Sequence of chain 2.K:
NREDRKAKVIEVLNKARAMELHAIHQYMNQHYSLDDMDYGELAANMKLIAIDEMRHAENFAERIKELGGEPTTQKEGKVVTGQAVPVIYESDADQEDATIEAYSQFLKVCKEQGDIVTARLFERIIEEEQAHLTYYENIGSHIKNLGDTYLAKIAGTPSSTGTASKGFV

Binding-site contacts:
Ligand atom O2B contacts residue SER168 of chain 2.L at 3.6 Å (h-bond).
Ligand atom CBB contacts residue SER168 of chain 2.L at 3.3 Å.
Ligand atom CMD contacts residue MET57 of chain 2.L at 3.3 Å (hydrophobic).
Ligand atom CGD contacts residue ARG20 of chain 2.L at 3.2 Å.
Ligand atom C4A contacts residue MET57 of chain 2.K at 3.4 Å (hydrophobic).
Ligand atom CHB contacts residue MET57 of chain 2.L at 3.5 Å (hydrophobic).
Ligand atom FE contacts residue MET57 of chain 2.L at 2.4 Å.
Ligand atom NA contacts residue MET57 of chain 2.K at 3.2 Å (h-bond).
Ligand atom O1A contacts residue ARG20 of chain 2.K at 2.6 Å (salt-bridge).
Ligand atom O1A contacts residue TYR35 of chain 2.L at 2.7 Å (h-bond).
Ligand atom O2C contacts residue SER168 of chain 2.K at 3.2 Å.
Ligand atom C1D contacts residue MET57 of chain 2.L at 3.4 Å (hydrophobic).
Ligand atom O1D contacts residue HIS28 of chain 2.K at 3.4 Å.
Ligand atom CMD contacts residue GLU61 of chain 2.L at 3.5 Å.
Ligand atom O1B contacts residue LYS50 of chain 2.L at 2.8 Å (salt-bridge).
Ligand atom O2D contacts residue ARG20 of chain 2.L at 2.8 Å (salt-bridge).
Ligand atom CGA contacts residue TYR35 of chain 2.L at 3.4 Å (hydrophobic).
Ligand atom CMC contacts residue LYS50 of chain 2.K at 3.6 Å.
Ligand atom C4A contacts residue MET57 of chain 2.L at 3.5 Å (hydrophobic).
Ligand atom ND contacts residue MET57 of chain 2.L at 3.0 Å (h-bond).
Ligand atom NB contacts residue MET57 of chain 2.K at 3.1 Å (h-bond).
Ligand atom O1C contacts residue SER168 of chain 2.L at 2.8 Å.
Ligand atom CGA contacts residue ARG20 of chain 2.K at 3.5 Å.
Ligand atom O2D contacts residue TYR35 of chain 2.K at 2.6 Å (h-bond).
Ligand atom NC contacts residue MET57 of chain 2.L at 3.0 Å (h-bond).
Ligand atom ND contacts residue MET57 of chain 2.K at 3.3 Å (h-bond).
Ligand atom FE contacts residue MET57 of chain 2.K at 2.4 Å.
Ligand atom NA contacts residue MET57 of chain 2.L at 3.0 Å (h-bond).
Ligand atom O1C contacts residue LYS169 of chain 2.L at 3.5 Å (salt-bridge).
Ligand atom CGB contacts residue LYS50 of chain 2.L at 3.3 Å.
Ligand atom O2A contacts residue ARG20 of chain 2.K at 3.2 Å (salt-bridge).
Ligand atom CMB contacts residue GLU61 of chain 2.K at 3.0 Å.
Ligand atom O1D contacts residue ARG20 of chain 2.L at 3.0 Å (salt-bridge).
Ligand atom C4D contacts residue MET57 of chain 2.L at 3.4 Å (hydrophobic).
Ligand atom NC contacts residue MET57 of chain 2.K at 3.2 Å (h-bond).
Ligand atom O2A contacts residue MET31 of chain 2.L at 3.4 Å.
Ligand atom C1B contacts residue MET57 of chain 2.L at 3.4 Å (hydrophobic).
Ligand atom O2B contacts residue GLU61 of chain 2.K at 3.5 Å (salt-bridge).
Ligand atom NB contacts residue MET57 of chain 2.L at 3.0 Å (h-bond).
Ligand atom O2C contacts residue LYS169 of chain 2.K at 3.6 Å (salt-bridge).

Sequence of chain 2.L:
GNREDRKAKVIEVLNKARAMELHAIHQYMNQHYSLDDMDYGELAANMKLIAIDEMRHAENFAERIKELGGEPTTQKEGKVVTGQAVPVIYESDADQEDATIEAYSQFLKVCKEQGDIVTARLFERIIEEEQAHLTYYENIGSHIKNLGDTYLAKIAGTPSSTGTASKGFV

This protein binds this small molecule.
Small molecule (SMILES): CC1=C(CCC(=O)O)C2=Cc3c(CCC(=O)O)c(C)c4n3[Fe@]35n6c(c(C)c(CCC(=O)O)c6=CC1=[N+]23)=CC1=[N+]5C(=C4)C(C)=C1CCC(=O)O